Binding-site contacts:
Ligand atom OAH contacts residue TYR169 of chain 12.A at 3.7 Å.
Ligand atom OAD contacts residue GLU140 of chain 10.A at 3.8 Å.
Ligand atom PAJ contacts residue GLU140 of chain 10.A at 3.5 Å.
Ligand atom PAJ contacts residue TYR169 of chain 12.A at 3.6 Å.
Ligand atom CAF contacts residue ARG122 of chain 2.A at 3.6 Å.
Ligand atom OAE contacts residue LYS129 of chain 2.A at 3.7 Å.
Ligand atom CAF contacts residue ALA89 of chain 2.A at 3.6 Å (hydrophobic).
Ligand atom CAB contacts residue TRP200 of chain 12.A at 3.6 Å (hydrophobic).
Ligand atom PAJ contacts residue LYS129 of chain 2.A at 3.7 Å.
Ligand atom CAG contacts residue SER90 of chain 2.A at 3.8 Å.
Ligand atom PAJ contacts residue ARG122 of chain 2.A at 3.8 Å.
Ligand atom OAD contacts residue LYS129 of chain 2.A at 2.7 Å (salt-bridge).
Ligand atom OAH contacts residue ARG122 of chain 2.A at 3.5 Å (salt-bridge).
Ligand atom OAC contacts residue GLU140 of chain 10.A at 3.9 Å.
Ligand atom CAA contacts residue ALA89 of chain 2.A at 3.8 Å (hydrophobic).
Ligand atom CAA contacts residue TRP84 of chain 2.A at 3.5 Å (hydrophobic).
Ligand atom CAG contacts residue TYR169 of chain 12.A at 3.6 Å (hydrophobic).
Ligand atom CAG contacts residue ARG122 of chain 2.A at 3.7 Å.
Ligand atom CAB contacts residue FNR1 of chain 12.C at 3.8 Å.
Ligand atom OAC contacts residue TYR169 of chain 12.A at 2.8 Å (h-bond).
Ligand atom PAJ contacts residue SER90 of chain 2.A at 3.8 Å.
Ligand atom OAD contacts residue SER90 of chain 2.A at 3.6 Å.
Ligand atom OAD contacts residue ARG185 of chain 12.A at 3.8 Å.
Ligand atom CAG contacts residue FNR1 of chain 12.C at 3.4 Å.
Ligand atom CAB contacts residue SER90 of chain 2.A at 3.9 Å.
Ligand atom CAB contacts residue TYR169 of chain 12.A at 3.8 Å (hydrophobic).
Ligand atom CAI contacts residue FNR1 of chain 12.C at 3.5 Å.
Ligand atom OAD contacts residue GLY91 of chain 2.A at 2.8 Å (h-bond).
Ligand atom OAH contacts residue GLY91 of chain 2.A at 3.8 Å.
Ligand atom OAH contacts residue SER90 of chain 2.A at 2.9 Å (h-bond).
Ligand atom CAA contacts residue TRP200 of chain 12.A at 3.7 Å (hydrophobic).
Ligand atom CAI contacts residue SER90 of chain 2.A at 3.7 Å.
Ligand atom PAJ contacts residue GLY91 of chain 2.A at 3.9 Å.
Ligand atom CAA contacts residue FNR1 of chain 12.C at 3.7 Å.
Ligand atom CAF contacts residue SER90 of chain 2.A at 3.9 Å.
Ligand atom CAF contacts residue FNR1 of chain 12.C at 3.3 Å.
Ligand atom OAE contacts residue ARG122 of chain 2.A at 3.0 Å (salt-bridge).
Ligand atom OAE contacts residue ARG139 of chain 10.A at 3.7 Å.
Ligand atom OAC contacts residue ARG139 of chain 10.A at 3.1 Å (salt-bridge).
Ligand atom OAE contacts residue GLU140 of chain 10.A at 2.4 Å (salt-bridge).

Sequence of chain 12.A:
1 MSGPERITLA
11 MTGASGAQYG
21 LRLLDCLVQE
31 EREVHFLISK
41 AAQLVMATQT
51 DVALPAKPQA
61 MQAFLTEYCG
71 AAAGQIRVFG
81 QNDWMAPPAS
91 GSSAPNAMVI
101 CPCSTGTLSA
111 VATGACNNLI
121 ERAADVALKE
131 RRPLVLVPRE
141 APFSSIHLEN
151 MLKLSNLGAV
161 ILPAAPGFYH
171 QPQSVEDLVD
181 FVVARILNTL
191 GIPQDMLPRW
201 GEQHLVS

Sequence of chain 10.A:
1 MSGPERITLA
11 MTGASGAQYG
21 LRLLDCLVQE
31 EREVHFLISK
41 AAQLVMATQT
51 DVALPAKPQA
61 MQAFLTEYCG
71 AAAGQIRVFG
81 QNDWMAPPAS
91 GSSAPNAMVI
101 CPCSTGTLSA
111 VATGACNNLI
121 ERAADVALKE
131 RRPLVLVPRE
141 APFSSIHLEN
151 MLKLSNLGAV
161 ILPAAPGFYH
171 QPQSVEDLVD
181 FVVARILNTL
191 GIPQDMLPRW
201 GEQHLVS

Sequence of chain 2.A:
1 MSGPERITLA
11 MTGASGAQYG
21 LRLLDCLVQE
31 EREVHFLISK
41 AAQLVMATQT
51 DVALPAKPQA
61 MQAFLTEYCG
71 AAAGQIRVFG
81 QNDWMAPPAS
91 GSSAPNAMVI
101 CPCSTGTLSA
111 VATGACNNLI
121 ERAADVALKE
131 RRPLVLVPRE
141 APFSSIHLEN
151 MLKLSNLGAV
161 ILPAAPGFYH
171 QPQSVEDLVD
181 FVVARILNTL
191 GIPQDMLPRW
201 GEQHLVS

A small-molecule ligand and the protein it binds are described below.
Small molecule (SMILES): CC(C)=CCOP(=O)(O)O